A protein and the small-molecule ligand that binds it are described below.
Small molecule (SMILES): COc1ccc(OCc2ccc(COc3c(Cl)cccc3Cl)cc2)c(Cl)c1

Sequence of chain 52.C:
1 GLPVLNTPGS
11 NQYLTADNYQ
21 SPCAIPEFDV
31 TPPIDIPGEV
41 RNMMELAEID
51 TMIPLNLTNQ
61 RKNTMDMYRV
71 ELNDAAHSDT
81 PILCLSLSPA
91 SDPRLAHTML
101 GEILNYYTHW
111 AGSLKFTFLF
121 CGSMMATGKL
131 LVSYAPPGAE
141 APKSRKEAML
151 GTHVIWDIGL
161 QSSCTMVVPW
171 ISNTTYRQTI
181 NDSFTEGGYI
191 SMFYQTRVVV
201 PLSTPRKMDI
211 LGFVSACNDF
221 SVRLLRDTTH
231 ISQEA

Sequence of chain 52.A:
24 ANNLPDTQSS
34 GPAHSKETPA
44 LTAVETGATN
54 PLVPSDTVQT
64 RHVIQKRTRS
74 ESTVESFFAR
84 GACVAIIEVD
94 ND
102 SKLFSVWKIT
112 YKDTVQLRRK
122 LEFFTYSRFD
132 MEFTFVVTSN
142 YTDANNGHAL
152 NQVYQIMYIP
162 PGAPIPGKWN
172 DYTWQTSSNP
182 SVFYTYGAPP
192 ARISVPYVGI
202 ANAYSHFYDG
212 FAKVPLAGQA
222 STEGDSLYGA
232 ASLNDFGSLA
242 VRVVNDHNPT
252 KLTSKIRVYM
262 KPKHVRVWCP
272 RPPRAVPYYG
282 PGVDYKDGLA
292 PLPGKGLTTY

Binding-site contacts:
Ligand atom C1 contacts residue TYR205 of chain 52.A at 3.8 Å (hydrophobic).
Ligand atom C8 contacts residue MET132 of chain 52.A at 3.4 Å (hydrophobic).
Ligand atom C20 contacts residue LEU240 of chain 52.A at 3.8 Å (hydrophobic).
Ligand atom CL2 contacts residue ILE25 of chain 52.C at 3.4 Å.
Ligand atom CL2 contacts residue ALA24 of chain 52.C at 3.5 Å.
Ligand atom O1 contacts residue MET132 of chain 52.A at 3.7 Å.
Ligand atom C13 contacts residue PHE134 of chain 52.A at 3.7 Å (hydrophobic).
Ligand atom CL3 contacts residue PHE134 of chain 52.A at 3.8 Å.
Ligand atom C11 contacts residue ILE110 of chain 52.A at 3.8 Å (hydrophobic).
Ligand atom C9 contacts residue VAL199 of chain 52.A at 3.6 Å (hydrophobic).
Ligand atom C21 contacts residue HIS207 of chain 52.A at 3.6 Å.
Ligand atom C10 contacts residue TYR159 of chain 52.A at 3.5 Å (hydrophobic).
Ligand atom CL2 contacts residue TYR159 of chain 52.A at 3.6 Å.
Ligand atom O3 contacts residue TYR112 of chain 52.A at 3.6 Å.
Ligand atom O2 contacts residue VAL196 of chain 52.A at 3.4 Å.
Ligand atom C16 contacts residue ALA24 of chain 52.C at 3.8 Å (hydrophobic).
Ligand atom C5 contacts residue TYR112 of chain 52.A at 3.5 Å (hydrophobic).
Ligand atom C21 contacts residue SER128 of chain 52.A at 3.8 Å.
Ligand atom C7 contacts residue MET132 of chain 52.A at 3.3 Å (hydrophobic).
Ligand atom C2 contacts residue PHE237 of chain 52.A at 3.6 Å (hydrophobic).
Ligand atom O1 contacts residue PHE237 of chain 52.A at 3.8 Å.
Ligand atom O3 contacts residue PHE130 of chain 52.A at 3.6 Å.
Ligand atom C16 contacts residue TYR159 of chain 52.A at 3.8 Å (hydrophobic).
Ligand atom C13 contacts residue ILE110 of chain 52.A at 3.7 Å (hydrophobic).
Ligand atom C13 contacts residue MET132 of chain 52.A at 3.4 Å (hydrophobic).
Ligand atom C3 contacts residue MET132 of chain 52.A at 3.7 Å (hydrophobic).
Ligand atom C4 contacts residue MET132 of chain 52.A at 3.8 Å (hydrophobic).
Ligand atom O1 contacts residue ILE110 of chain 52.A at 3.7 Å.
Ligand atom C12 contacts residue PHE134 of chain 52.A at 3.8 Å (hydrophobic).
Ligand atom C20 contacts residue ILE194 of chain 52.A at 3.8 Å (hydrophobic).
Ligand atom C19 contacts residue LEU240 of chain 52.A at 3.8 Å (hydrophobic).
Ligand atom CL3 contacts residue LEU240 of chain 52.A at 3.8 Å.
Ligand atom C17 contacts residue TYR159 of chain 52.A at 3.7 Å (hydrophobic).
Ligand atom C6 contacts residue TYR112 of chain 52.A at 3.7 Å (hydrophobic).
Ligand atom C12 contacts residue ILE110 of chain 52.A at 3.8 Å (hydrophobic).
Ligand atom C7 contacts residue PHE237 of chain 52.A at 3.5 Å (hydrophobic).
Ligand atom C14 contacts residue TYR159 of chain 52.A at 3.5 Å (hydrophobic).
Ligand atom C21 contacts residue TYR205 of chain 52.A at 3.8 Å (hydrophobic).
Ligand atom C17 contacts residue ALA24 of chain 52.C at 3.7 Å (hydrophobic).
Ligand atom C9 contacts residue PHE237 of chain 52.A at 3.7 Å (hydrophobic).